Sequence of chain 2.B:
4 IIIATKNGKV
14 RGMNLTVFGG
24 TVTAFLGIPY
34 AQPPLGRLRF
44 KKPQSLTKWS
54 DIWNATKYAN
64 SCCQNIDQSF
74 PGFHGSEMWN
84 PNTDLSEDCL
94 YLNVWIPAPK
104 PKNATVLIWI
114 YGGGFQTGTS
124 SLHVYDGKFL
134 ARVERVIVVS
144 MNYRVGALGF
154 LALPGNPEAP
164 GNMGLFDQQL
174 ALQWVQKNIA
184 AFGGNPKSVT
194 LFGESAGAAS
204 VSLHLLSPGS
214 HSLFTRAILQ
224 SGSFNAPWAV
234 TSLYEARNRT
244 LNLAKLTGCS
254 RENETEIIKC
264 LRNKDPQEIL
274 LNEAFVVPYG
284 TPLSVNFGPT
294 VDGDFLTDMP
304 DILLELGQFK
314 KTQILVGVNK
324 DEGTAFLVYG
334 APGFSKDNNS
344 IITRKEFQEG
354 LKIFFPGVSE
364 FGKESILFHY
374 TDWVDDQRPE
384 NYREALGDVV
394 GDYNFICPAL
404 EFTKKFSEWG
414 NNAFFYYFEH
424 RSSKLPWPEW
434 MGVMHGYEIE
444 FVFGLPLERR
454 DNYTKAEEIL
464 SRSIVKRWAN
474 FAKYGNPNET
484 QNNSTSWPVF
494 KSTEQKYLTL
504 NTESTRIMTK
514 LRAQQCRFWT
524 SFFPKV

A small-molecule ligand and the protein it binds are described below.
Small molecule (SMILES): CC(=O)N[C@@H]1[C@@H](O)[C@H](O)[C@@H](CO)O[C@H]1O

Binding-site contacts:
Ligand atom C5 contacts residue ASN341 of chain 2.B at 3.8 Å.
Ligand atom C8 contacts residue ASN342 of chain 2.B at 4.4 Å.
Ligand atom O5 contacts residue ASN341 of chain 2.B at 2.6 Å (h-bond).
Ligand atom O5 contacts residue SER338 of chain 2.B at 3.2 Å.
Ligand atom C2 contacts residue GLY336 of chain 2.B at 3.9 Å.
Ligand atom O5 contacts residue GLY336 of chain 2.B at 4.1 Å.
Ligand atom C1 contacts residue SER338 of chain 2.B at 4.0 Å.
Ligand atom C3 contacts residue ASN341 of chain 2.B at 3.5 Å.
Ligand atom N2 contacts residue GLY336 of chain 2.B at 4.0 Å.
Ligand atom C5 contacts residue SER338 of chain 2.B at 3.7 Å.
Ligand atom C6 contacts residue SER338 of chain 2.B at 3.7 Å.
Ligand atom C1 contacts residue GLY336 of chain 2.B at 3.3 Å.
Ligand atom O7 contacts residue ASN341 of chain 2.B at 3.7 Å.
Ligand atom N2 contacts residue ASN341 of chain 2.B at 2.3 Å (h-bond).
Ligand atom C8 contacts residue ILE344 of chain 2.B at 4.1 Å (hydrophobic).
Ligand atom C5 contacts residue GLY336 of chain 2.B at 4.1 Å.
Ligand atom C8 contacts residue ASN341 of chain 2.B at 4.1 Å.
Ligand atom C4 contacts residue ASN341 of chain 2.B at 4.2 Å.
Ligand atom C1 contacts residue ASN341 of chain 2.B at 1.4 Å.
Ligand atom C2 contacts residue ASN341 of chain 2.B at 2.1 Å.
Ligand atom C4 contacts residue GLY336 of chain 2.B at 4.5 Å.
Ligand atom C3 contacts residue GLY336 of chain 2.B at 3.8 Å.
Ligand atom C7 contacts residue ASN341 of chain 2.B at 3.1 Å.